Binding-site contacts:
Ligand atom C7 contacts residue ASN382 of chain 1.B at 3.5 Å.
Ligand atom C8 contacts residue ASP122 of chain 1.B at 3.7 Å.
Ligand atom O7 contacts residue ASN382 of chain 1.B at 3.3 Å (h-bond).
Ligand atom O5 contacts residue ARG73 of chain 1.B at 3.4 Å (salt-bridge).
Ligand atom O3 contacts residue ARG73 of chain 1.B at 2.8 Å (salt-bridge).
Ligand atom O7 contacts residue TYR413 of chain 1.B at 3.1 Å (h-bond).
Ligand atom C3 contacts residue ASP122 of chain 1.B at 3.7 Å.
Ligand atom C1 contacts residue ASP122 of chain 1.B at 3.2 Å.
Ligand atom C8 contacts residue GLY178 of chain 1.B at 3.7 Å.
Ligand atom O5 contacts residue GLY447 of chain 1.B at 3.3 Å (h-bond).
Ligand atom O5 contacts residue ARG125 of chain 1.B at 3.4 Å (salt-bridge).
Ligand atom C4 contacts residue ASP122 of chain 1.B at 3.7 Å.
Ligand atom C6 contacts residue HIS383 of chain 1.B at 3.5 Å.
Ligand atom O5 contacts residue TYR413 of chain 1.B at 3.3 Å.
Ligand atom O6 contacts residue ASN414 of chain 1.B at 3.1 Å (h-bond).
Ligand atom O6 contacts residue GLY447 of chain 1.B at 2.7 Å (h-bond).
Ligand atom O5 contacts residue GLY446 of chain 1.B at 3.3 Å.
Ligand atom C3 contacts residue ARG73 of chain 1.B at 3.8 Å.
Ligand atom O6A contacts residue HIS383 of chain 1.B at 3.2 Å (h-bond).
Ligand atom N2 contacts residue ASN382 of chain 1.B at 3.7 Å.
Ligand atom C5 contacts residue TYR406 of chain 1.B at 3.5 Å (hydrophobic).
Ligand atom C6 contacts residue ASN414 of chain 1.B at 3.6 Å.
Ligand atom O6 contacts residue ARG125 of chain 1.B at 3.2 Å (salt-bridge).
Ligand atom O5 contacts residue ASP122 of chain 1.B at 3.6 Å (salt-bridge).
Ligand atom O3 contacts residue ASN382 of chain 1.B at 3.1 Å (h-bond).
Ligand atom O6B contacts residue ARG73 of chain 1.B at 3.5 Å (salt-bridge).
Ligand atom O6B contacts residue TYR406 of chain 1.B at 2.9 Å (h-bond).
Ligand atom C6 contacts residue GLY447 of chain 1.B at 3.8 Å.
Ligand atom O6B contacts residue HIS383 of chain 1.B at 3.5 Å.
Ligand atom C6 contacts residue TYR406 of chain 1.B at 3.4 Å (hydrophobic).
Ligand atom C2 contacts residue ASN382 of chain 1.B at 3.8 Å.
Ligand atom O7 contacts residue ILE468 of chain 1.B at 3.9 Å.
Ligand atom O1 contacts residue GLY447 of chain 1.B at 3.8 Å.
Ligand atom O6 contacts residue GLY446 of chain 1.B at 3.7 Å.
Ligand atom C8 contacts residue PHE72 of chain 1.B at 3.5 Å (hydrophobic).
Ligand atom C8 contacts residue LYS174 of chain 1.B at 3.9 Å.
Ligand atom C6 contacts residue TYR413 of chain 1.B at 3.6 Å (hydrophobic).
Ligand atom O3 contacts residue ASP122 of chain 1.B at 2.8 Å (salt-bridge).
Ligand atom O1 contacts residue GLY446 of chain 1.B at 3.4 Å.
Ligand atom C2 contacts residue TYR413 of chain 1.B at 3.8 Å (hydrophobic).

Sequence of chain 1.B:
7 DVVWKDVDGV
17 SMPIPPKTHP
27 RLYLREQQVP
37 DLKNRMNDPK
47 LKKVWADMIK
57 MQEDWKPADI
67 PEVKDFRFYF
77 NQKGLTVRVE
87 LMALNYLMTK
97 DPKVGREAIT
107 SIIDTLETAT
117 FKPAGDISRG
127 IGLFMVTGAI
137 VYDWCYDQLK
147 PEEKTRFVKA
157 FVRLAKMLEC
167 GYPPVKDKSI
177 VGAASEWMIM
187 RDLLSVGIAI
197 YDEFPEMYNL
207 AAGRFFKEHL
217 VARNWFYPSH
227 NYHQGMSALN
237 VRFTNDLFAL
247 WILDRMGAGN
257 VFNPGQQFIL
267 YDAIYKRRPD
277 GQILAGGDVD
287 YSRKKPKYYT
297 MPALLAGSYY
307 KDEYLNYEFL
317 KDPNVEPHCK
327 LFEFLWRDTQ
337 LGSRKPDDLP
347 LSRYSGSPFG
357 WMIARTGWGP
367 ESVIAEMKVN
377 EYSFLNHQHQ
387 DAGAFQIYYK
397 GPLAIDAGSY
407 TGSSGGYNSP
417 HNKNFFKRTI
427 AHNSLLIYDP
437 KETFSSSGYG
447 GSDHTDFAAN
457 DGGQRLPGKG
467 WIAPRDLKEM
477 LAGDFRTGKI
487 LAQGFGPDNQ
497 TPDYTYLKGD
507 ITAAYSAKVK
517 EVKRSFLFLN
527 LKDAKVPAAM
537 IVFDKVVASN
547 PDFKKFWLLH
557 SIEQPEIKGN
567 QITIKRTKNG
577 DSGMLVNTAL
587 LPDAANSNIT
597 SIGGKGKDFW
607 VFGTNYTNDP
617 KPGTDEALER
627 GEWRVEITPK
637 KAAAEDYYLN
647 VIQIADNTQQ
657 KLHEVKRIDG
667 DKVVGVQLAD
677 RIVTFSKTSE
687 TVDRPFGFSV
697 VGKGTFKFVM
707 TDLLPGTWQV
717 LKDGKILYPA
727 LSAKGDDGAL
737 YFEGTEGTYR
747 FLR

A protein and the small-molecule ligand that binds it are described below.
Small molecule (SMILES): CC(=O)N[C@@H]1[C@@H](O)[C@H](O[C@@H]2O[C@H](C(=O)O)[C@@H](O[C@H]3O[C@H](CO)[C@@H](O[C@@H]4OC(C(=O)O)=C[C@H](O)[C@H]4O)[C@H](O)[C@H]3NC(C)=O)[C@H](O)[C@H]2O)[C@@H](CO)O[C@H]1O